A protein and the small-molecule ligand that binds it are described below.
Small molecule (SMILES): N[C@@H](Cc1conc1O)C(=O)O

Binding-site contacts:
Ligand atom O1 contacts residue GLU193 of chain 2.B at 3.5 Å (salt-bridge).
Ligand atom C42 contacts residue SER142 of chain 2.B at 3.4 Å.
Ligand atom N2 contacts residue LEU192 of chain 2.B at 3.8 Å.
Ligand atom O41 contacts residue LEU90 of chain 2.B at 3.8 Å.
Ligand atom O41 contacts residue PRO89 of chain 2.B at 3.9 Å.
Ligand atom C42 contacts residue TYR61 of chain 2.B at 4.0 Å (hydrophobic).
Ligand atom C5 contacts residue MET196 of chain 2.B at 3.5 Å (hydrophobic).
Ligand atom C41 contacts residue GLU193 of chain 2.B at 4.0 Å.
Ligand atom C3 contacts residue THR143 of chain 2.B at 3.6 Å.
Ligand atom O1 contacts residue THR174 of chain 2.B at 4.1 Å.
Ligand atom C4 contacts residue LEU138 of chain 2.B at 4.0 Å (hydrophobic).
Ligand atom C5 contacts residue GLU193 of chain 2.B at 3.3 Å.
Ligand atom C42 contacts residue THR91 of chain 2.B at 3.4 Å.
Ligand atom N1 contacts residue TYR220 of chain 2.B at 3.7 Å.
Ligand atom O42 contacts residue GLY141 of chain 2.B at 3.1 Å.
Ligand atom O41 contacts residue SER142 of chain 2.B at 3.9 Å.
Ligand atom N1 contacts residue THR91 of chain 2.B at 2.9 Å (h-bond).
Ligand atom O41 contacts residue ARG96 of chain 2.B at 2.7 Å (salt-bridge).
Ligand atom C41 contacts residue LEU138 of chain 2.B at 3.9 Å (hydrophobic).
Ligand atom O41 contacts residue TYR61 of chain 2.B at 3.4 Å.
Ligand atom C42 contacts residue GLU193 of chain 2.B at 3.2 Å.
Ligand atom C4 contacts residue TYR61 of chain 2.B at 4.1 Å (hydrophobic).
Ligand atom O42 contacts residue TYR61 of chain 2.B at 3.6 Å.
Ligand atom C4 contacts residue GLU193 of chain 2.B at 3.4 Å.
Ligand atom N1 contacts residue TYR61 of chain 2.B at 3.7 Å.
Ligand atom O41 contacts residue THR91 of chain 2.B at 3.0 Å (h-bond).
Ligand atom C43 contacts residue SER142 of chain 2.B at 3.3 Å.
Ligand atom O1 contacts residue MET196 of chain 2.B at 3.6 Å.
Ligand atom C3 contacts residue GLU193 of chain 2.B at 3.7 Å.
Ligand atom C41 contacts residue TYR61 of chain 2.B at 3.7 Å (hydrophobic).
Ligand atom N2 contacts residue GLU193 of chain 2.B at 3.2 Å (salt-bridge).
Ligand atom N1 contacts residue GLU193 of chain 2.B at 2.7 Å (salt-bridge).
Ligand atom O42 contacts residue ARG96 of chain 2.B at 3.0 Å (salt-bridge).
Ligand atom C5 contacts residue TYR61 of chain 2.B at 3.6 Å (hydrophobic).
Ligand atom C43 contacts residue ARG96 of chain 2.B at 3.4 Å.
Ligand atom C43 contacts residue TYR61 of chain 2.B at 3.6 Å (hydrophobic).
Ligand atom O42 contacts residue SER142 of chain 2.B at 2.9 Å (h-bond).
Ligand atom O31 contacts residue THR143 of chain 2.B at 2.6 Å (h-bond).
Ligand atom C43 contacts residue THR91 of chain 2.B at 3.7 Å.
Ligand atom N1 contacts residue PRO89 of chain 2.B at 2.9 Å (h-bond).

Sequence of chain 2.B:
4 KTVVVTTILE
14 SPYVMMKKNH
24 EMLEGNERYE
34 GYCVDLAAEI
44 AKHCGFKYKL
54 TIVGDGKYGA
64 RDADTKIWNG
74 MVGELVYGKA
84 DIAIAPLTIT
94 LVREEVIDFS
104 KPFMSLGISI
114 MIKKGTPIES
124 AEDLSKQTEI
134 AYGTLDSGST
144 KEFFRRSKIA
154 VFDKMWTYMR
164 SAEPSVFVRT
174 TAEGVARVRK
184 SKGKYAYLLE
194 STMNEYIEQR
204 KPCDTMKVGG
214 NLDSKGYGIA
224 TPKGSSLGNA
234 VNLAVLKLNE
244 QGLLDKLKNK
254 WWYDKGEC